Sequence of chain 1.T:
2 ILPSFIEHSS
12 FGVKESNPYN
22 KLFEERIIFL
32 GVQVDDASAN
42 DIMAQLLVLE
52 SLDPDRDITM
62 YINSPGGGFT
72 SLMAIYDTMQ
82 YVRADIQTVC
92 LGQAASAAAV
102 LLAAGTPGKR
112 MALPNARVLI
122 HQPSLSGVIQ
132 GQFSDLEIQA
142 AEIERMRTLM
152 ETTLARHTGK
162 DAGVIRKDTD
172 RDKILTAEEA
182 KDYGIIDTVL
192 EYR

This small molecule binds to this protein.
Small molecule (SMILES): CC(C)C[C@H](NC(=O)[C@H](CC(C)C)NC(=O)c1ccccc1)C(=O)O

Binding-site contacts:
Ligand atom CA contacts residue SER125 of chain 1.T at 3.8 Å.
Ligand atom O1 contacts residue SER125 of chain 1.T at 3.5 Å (h-bond).
Ligand atom N contacts residue SER125 of chain 1.T at 3.2 Å (h-bond).
Ligand atom C4 contacts residue ALA98 of chain 1.T at 3.5 Å (hydrophobic).
Ligand atom C3 contacts residue SER97 of chain 1.T at 3.8 Å.
Ligand atom C4 contacts residue LEU73 of chain 1.T at 3.8 Å (hydrophobic).
Ligand atom C1 contacts residue GLY68 of chain 1.T at 3.8 Å.
Ligand atom C contacts residue SER125 of chain 1.T at 3.8 Å.
Ligand atom C2 contacts residue SER97 of chain 1.T at 3.7 Å.
Ligand atom O contacts residue LEU126 of chain 1.T at 3.5 Å.
Ligand atom CD2 contacts residue PHE70 of chain 1.T at 3.7 Å (hydrophobic).
Ligand atom CG contacts residue SER125 of chain 1.T at 3.4 Å.
Ligand atom O contacts residue PHE70 of chain 1.T at 3.7 Å.
Ligand atom CD2 contacts residue GLY68 of chain 1.T at 3.9 Å.
Ligand atom CB contacts residue SER125 of chain 1.T at 3.1 Å.
Ligand atom C3 contacts residue HIS122 of chain 1.T at 3.7 Å.
Ligand atom CD1 contacts residue PRO124 of chain 1.T at 3.5 Å (hydrophobic).
Ligand atom C3 contacts residue MET151 of chain 1.T at 3.9 Å (hydrophobic).
Ligand atom O1 contacts residue PRO124 of chain 1.T at 3.5 Å.
Ligand atom CB contacts residue LEU126 of chain 1.T at 3.7 Å (hydrophobic).
Ligand atom C2 contacts residue PRO124 of chain 1.T at 3.9 Å (hydrophobic).
Ligand atom N contacts residue GLY68 of chain 1.T at 2.7 Å (h-bond).
Ligand atom OXT contacts residue LEU126 of chain 1.T at 3.5 Å.
Ligand atom C3 contacts residue ALA98 of chain 1.T at 3.6 Å (hydrophobic).
Ligand atom O contacts residue GLY69 of chain 1.T at 3.3 Å.
Ligand atom CD1 contacts residue SER125 of chain 1.T at 3.5 Å.
Ligand atom C2 contacts residue ALA98 of chain 1.T at 3.9 Å (hydrophobic).
Ligand atom C contacts residue LEU126 of chain 1.T at 3.4 Å (hydrophobic).
Ligand atom O contacts residue GLY68 of chain 1.T at 3.8 Å.
Ligand atom C5 contacts residue LEU73 of chain 1.T at 3.4 Å (hydrophobic).
Ligand atom CB contacts residue GLY68 of chain 1.T at 3.8 Å.
Ligand atom C6 contacts residue ALA98 of chain 1.T at 3.7 Å (hydrophobic).
Ligand atom C contacts residue GLY68 of chain 1.T at 3.6 Å.
Ligand atom CG contacts residue GLY69 of chain 1.T at 3.9 Å.
Ligand atom C6 contacts residue PHE70 of chain 1.T at 3.8 Å (hydrophobic).
Ligand atom C5 contacts residue PHE70 of chain 1.T at 3.4 Å (hydrophobic).
Ligand atom CD2 contacts residue GLY69 of chain 1.T at 3.5 Å.
Ligand atom C5 contacts residue ALA98 of chain 1.T at 3.5 Å (hydrophobic).
Ligand atom C6 contacts residue GLY68 of chain 1.T at 3.4 Å.
Ligand atom CA contacts residue GLY68 of chain 1.T at 3.8 Å.